This small molecule binds to this protein.
Small molecule (SMILES): CC(=O)N[C@H]1[C@H](O[C@H]2[C@H](O)[C@@H](NC(C)=O)CO[C@@H]2CO)O[C@H](CO)[C@@H](O[C@@H]2O[C@H](CO[C@H]3O[C@H](CO[C@H]4O[C@H](CO)[C@@H](O)[C@H](O)[C@@H]4O)[C@@H](O)[C@H](O[C@H]4O[C@H](CO)[C@@H](O)[C@H](O)[C@@H]4O)[C@@H]3O)[C@@H](O)[C@H](O[C@H]3O[C@H](CO)[C@@H](O)[C@H](O)[C@@H]3O)[C@@H]2O)[C@@H]1O

Sequence of chain 1.A:
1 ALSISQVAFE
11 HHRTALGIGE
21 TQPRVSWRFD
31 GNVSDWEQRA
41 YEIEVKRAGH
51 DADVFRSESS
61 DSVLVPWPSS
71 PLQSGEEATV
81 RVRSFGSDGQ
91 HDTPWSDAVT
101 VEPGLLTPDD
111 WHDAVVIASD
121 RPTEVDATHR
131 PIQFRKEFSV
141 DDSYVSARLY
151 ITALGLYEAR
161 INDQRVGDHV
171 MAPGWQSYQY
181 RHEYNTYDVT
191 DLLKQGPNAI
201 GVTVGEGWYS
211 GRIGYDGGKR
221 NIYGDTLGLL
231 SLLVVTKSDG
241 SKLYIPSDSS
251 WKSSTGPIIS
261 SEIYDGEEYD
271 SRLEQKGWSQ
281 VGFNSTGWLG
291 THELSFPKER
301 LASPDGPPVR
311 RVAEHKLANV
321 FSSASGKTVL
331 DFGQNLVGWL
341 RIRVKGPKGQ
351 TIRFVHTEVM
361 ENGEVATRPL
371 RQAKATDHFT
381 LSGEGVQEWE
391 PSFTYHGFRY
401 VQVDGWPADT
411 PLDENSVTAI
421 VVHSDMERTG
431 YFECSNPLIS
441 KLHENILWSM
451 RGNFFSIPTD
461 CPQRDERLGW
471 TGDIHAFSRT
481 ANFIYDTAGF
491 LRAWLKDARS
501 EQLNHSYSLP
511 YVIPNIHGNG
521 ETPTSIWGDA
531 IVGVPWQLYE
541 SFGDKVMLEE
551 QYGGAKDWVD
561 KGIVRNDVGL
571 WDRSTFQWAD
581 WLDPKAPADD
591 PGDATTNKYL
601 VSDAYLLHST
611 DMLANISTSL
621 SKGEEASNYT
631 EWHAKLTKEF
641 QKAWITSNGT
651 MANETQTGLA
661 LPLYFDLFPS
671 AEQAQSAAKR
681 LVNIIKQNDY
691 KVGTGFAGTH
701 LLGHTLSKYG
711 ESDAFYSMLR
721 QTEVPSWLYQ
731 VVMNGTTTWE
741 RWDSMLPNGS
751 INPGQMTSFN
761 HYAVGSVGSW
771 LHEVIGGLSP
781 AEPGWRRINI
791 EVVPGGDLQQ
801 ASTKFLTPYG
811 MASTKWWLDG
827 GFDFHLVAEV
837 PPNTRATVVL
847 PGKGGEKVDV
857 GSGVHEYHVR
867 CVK

Binding-site contacts:
Ligand atom C1 contacts residue ASN615 of chain 1.A at 1.4 Å.
Ligand atom C8 contacts residue TRP536 of chain 1.A at 4.0 Å (hydrophobic).
Ligand atom C8 contacts residue MET612 of chain 1.A at 3.9 Å (hydrophobic).
Ligand atom O4 contacts residue LYS853 of chain 1.A at 3.9 Å.
Ligand atom N2 contacts residue ASP611 of chain 1.A at 2.9 Å (salt-bridge).
Ligand atom O7 contacts residue CA1 of chain 1.N at 2.4 Å.
Ligand atom O5 contacts residue ASN615 of chain 1.A at 2.3 Å (h-bond).
Ligand atom O7 contacts residue TRP536 of chain 1.A at 3.3 Å.
Ligand atom C3 contacts residue ASN615 of chain 1.A at 3.8 Å.
Ligand atom C3 contacts residue CA1 of chain 1.Q at 3.1 Å.
Ligand atom O6 contacts residue SER670 of chain 1.A at 4.1 Å.
Ligand atom C1 contacts residue ASP611 of chain 1.A at 3.8 Å.
Ligand atom C4 contacts residue PHE668 of chain 1.A at 3.9 Å (hydrophobic).
Ligand atom C7 contacts residue TRP536 of chain 1.A at 4.0 Å (hydrophobic).
Ligand atom O6 contacts residue ALA671 of chain 1.A at 4.1 Å.
Ligand atom C7 contacts residue ASP611 of chain 1.A at 3.7 Å.
Ligand atom O3 contacts residue ASP666 of chain 1.A at 4.0 Å.
Ligand atom O4 contacts residue SER670 of chain 1.A at 4.1 Å.
Ligand atom C8 contacts residue HIS608 of chain 1.A at 3.8 Å.
Ligand atom C2 contacts residue CA1 of chain 1.N at 3.6 Å.
Ligand atom C2 contacts residue ASN615 of chain 1.A at 2.4 Å.
Ligand atom O4 contacts residue PRO669 of chain 1.A at 3.9 Å.
Ligand atom C5 contacts residue ASN615 of chain 1.A at 3.6 Å.
Ligand atom O2 contacts residue ASP666 of chain 1.A at 3.5 Å.
Ligand atom O7 contacts residue ASN615 of chain 1.A at 3.8 Å.
Ligand atom C8 contacts residue ASP611 of chain 1.A at 3.5 Å.
Ligand atom C7 contacts residue CA1 of chain 1.N at 3.6 Å.
Ligand atom O3 contacts residue CA1 of chain 1.Q at 2.3 Å.
Ligand atom C4 contacts residue CA1 of chain 1.Q at 3.8 Å.
Ligand atom O2 contacts residue CA1 of chain 1.Q at 2.4 Å.
Ligand atom C2 contacts residue ASP611 of chain 1.A at 3.8 Å.
Ligand atom C6 contacts residue ALA671 of chain 1.A at 3.7 Å (hydrophobic).
Ligand atom O4 contacts residue PHE668 of chain 1.A at 3.2 Å (h-bond).
Ligand atom C3 contacts residue ASP611 of chain 1.A at 3.9 Å.
Ligand atom N2 contacts residue ASN615 of chain 1.A at 2.8 Å (h-bond).
Ligand atom C2 contacts residue CA1 of chain 1.Q at 3.2 Å.
Ligand atom C6 contacts residue SER670 of chain 1.A at 4.1 Å.
Ligand atom C7 contacts residue ASN615 of chain 1.A at 3.5 Å.
Ligand atom O2 contacts residue CA1 of chain 1.N at 2.4 Å.
Ligand atom C4 contacts residue ASN615 of chain 1.A at 4.2 Å.